Binding-site contacts:
Ligand atom C8 contacts residue ARG48 of chain 1.A at 3.8 Å.
Ligand atom O3 contacts residue GLU215 of chain 1.A at 3.8 Å.
Ligand atom C7 contacts residue VAL220 of chain 1.A at 3.9 Å (hydrophobic).
Ligand atom O3 contacts residue LYS9 of chain 1.A at 3.5 Å (salt-bridge).
Ligand atom C2 contacts residue GLU215 of chain 1.A at 3.6 Å.
Ligand atom N2 contacts residue LEU218 of chain 1.A at 3.4 Å (h-bond).
Ligand atom C7 contacts residue ASN232 of chain 1.A at 2.9 Å.
Ligand atom C8 contacts residue HIS216 of chain 1.A at 3.7 Å.
Ligand atom O7 contacts residue HIS216 of chain 1.A at 3.2 Å (h-bond).
Ligand atom O5 contacts residue ASN232 of chain 1.A at 2.4 Å (h-bond).
Ligand atom C7 contacts residue LEU218 of chain 1.A at 4.0 Å (hydrophobic).
Ligand atom O6 contacts residue GLU241 of chain 1.A at 3.2 Å (salt-bridge).
Ligand atom C3 contacts residue ASN232 of chain 1.A at 3.7 Å.
Ligand atom C2 contacts residue LYS9 of chain 1.A at 3.6 Å.
Ligand atom C7 contacts residue HIS216 of chain 1.A at 3.7 Å.
Ligand atom O7 contacts residue VAL220 of chain 1.A at 3.2 Å.
Ligand atom C5 contacts residue HIS216 of chain 1.A at 3.7 Å.
Ligand atom C1 contacts residue LYS9 of chain 1.A at 3.5 Å.
Ligand atom O5 contacts residue ALA237 of chain 1.A at 3.6 Å.
Ligand atom O5 contacts residue LYS9 of chain 1.A at 3.2 Å (salt-bridge).
Ligand atom O3 contacts residue LEU218 of chain 1.A at 2.7 Å (h-bond).
Ligand atom C6 contacts residue GLU241 of chain 1.A at 3.8 Å.
Ligand atom O6 contacts residue ASP219 of chain 1.A at 2.7 Å (salt-bridge).
Ligand atom C6 contacts residue ASP219 of chain 1.A at 3.6 Å.
Ligand atom C3 contacts residue GLU215 of chain 1.A at 3.5 Å.
Ligand atom O7 contacts residue LYS9 of chain 1.A at 3.9 Å.
Ligand atom O4 contacts residue HIS216 of chain 1.A at 3.7 Å.
Ligand atom O6 contacts residue LYS9 of chain 1.A at 3.8 Å.
Ligand atom N2 contacts residue GLU215 of chain 1.A at 2.8 Å (salt-bridge).
Ligand atom C8 contacts residue GLU215 of chain 1.A at 3.5 Å.
Ligand atom C2 contacts residue ASN232 of chain 1.A at 2.3 Å.
Ligand atom C3 contacts residue LEU218 of chain 1.A at 3.7 Å (hydrophobic).
Ligand atom C5 contacts residue ASN232 of chain 1.A at 3.6 Å.
Ligand atom C6 contacts residue HIS216 of chain 1.A at 4.0 Å.
Ligand atom C1 contacts residue ASN232 of chain 1.A at 1.4 Å.
Ligand atom O4 contacts residue LYS9 of chain 1.A at 3.3 Å (salt-bridge).
Ligand atom O7 contacts residue ASN232 of chain 1.A at 2.7 Å (h-bond).
Ligand atom O5 contacts residue GLU241 of chain 1.A at 4.0 Å.
Ligand atom C7 contacts residue GLU215 of chain 1.A at 3.6 Å.
Ligand atom N2 contacts residue ASN232 of chain 1.A at 2.8 Å (h-bond).

Sequence of chain 1.A:
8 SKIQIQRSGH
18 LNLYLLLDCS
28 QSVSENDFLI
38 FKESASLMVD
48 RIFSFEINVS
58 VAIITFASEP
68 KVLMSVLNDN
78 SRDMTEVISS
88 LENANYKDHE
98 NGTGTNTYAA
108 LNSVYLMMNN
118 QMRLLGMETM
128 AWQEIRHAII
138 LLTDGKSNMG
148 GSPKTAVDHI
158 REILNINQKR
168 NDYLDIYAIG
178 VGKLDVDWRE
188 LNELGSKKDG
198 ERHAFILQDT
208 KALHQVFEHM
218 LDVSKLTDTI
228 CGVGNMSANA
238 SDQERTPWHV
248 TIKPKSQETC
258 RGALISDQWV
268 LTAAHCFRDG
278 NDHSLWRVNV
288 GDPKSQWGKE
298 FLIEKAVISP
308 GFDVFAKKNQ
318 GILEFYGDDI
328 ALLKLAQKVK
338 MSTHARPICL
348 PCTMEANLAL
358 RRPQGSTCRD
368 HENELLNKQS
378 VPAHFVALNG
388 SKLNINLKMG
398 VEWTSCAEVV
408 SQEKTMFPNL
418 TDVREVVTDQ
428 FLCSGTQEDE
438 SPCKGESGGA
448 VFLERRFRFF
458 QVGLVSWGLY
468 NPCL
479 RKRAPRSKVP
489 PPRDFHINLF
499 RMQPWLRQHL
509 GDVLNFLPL

This protein binds this small molecule.
Small molecule (SMILES): CC(=O)N[C@H]1[C@H](O[C@H]2[C@H](O)[C@@H](NC(C)=O)CO[C@@H]2CO)O[C@H](CO)[C@@H](O[C@@H]2O[C@H](CO)[C@@H](O)[C@H](O)[C@@H]2O)[C@@H]1O